The protein below binds the small molecule below.
Small molecule (SMILES): NCCSc1ncn[nH]1

Sequence of chain 2.A:
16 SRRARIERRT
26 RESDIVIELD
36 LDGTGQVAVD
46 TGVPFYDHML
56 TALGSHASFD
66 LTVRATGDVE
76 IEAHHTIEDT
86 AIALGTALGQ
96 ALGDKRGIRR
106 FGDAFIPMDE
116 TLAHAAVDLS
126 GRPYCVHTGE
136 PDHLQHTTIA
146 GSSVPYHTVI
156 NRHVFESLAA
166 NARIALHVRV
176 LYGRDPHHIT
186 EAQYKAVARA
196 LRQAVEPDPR

Binding-site contacts:
Ligand atom C3 contacts residue HIS80 of chain 21.A at 4.0 Å.
Ligand atom C4 contacts residue HIS182 of chain 5.A at 3.4 Å.
Ligand atom N1 contacts residue GLU27 of chain 21.A at 3.7 Å.
Ligand atom N4 contacts residue MET113 of chain 5.A at 3.2 Å.
Ligand atom C2 contacts residue ARG127 of chain 2.A at 3.5 Å.
Ligand atom C4 contacts residue MN1 of chain 5.C at 3.3 Å.
Ligand atom N4 contacts residue HIS80 of chain 21.A at 3.3 Å (h-bond).
Ligand atom S1 contacts residue MN1 of chain 21.B at 3.8 Å.
Ligand atom C3 contacts residue MET113 of chain 5.A at 3.4 Å (hydrophobic).
Ligand atom N3 contacts residue GLU186 of chain 5.A at 3.1 Å (salt-bridge).
Ligand atom C4 contacts residue GLU83 of chain 21.A at 4.2 Å.
Ligand atom C4 contacts residue HIS183 of chain 5.A at 3.7 Å.
Ligand atom N4 contacts residue GLU186 of chain 5.A at 3.8 Å.
Ligand atom S1 contacts residue ARG127 of chain 2.A at 3.5 Å.
Ligand atom N2 contacts residue HIS80 of chain 21.A at 4.1 Å.
Ligand atom S1 contacts residue GLU83 of chain 21.A at 3.5 Å (salt-bridge).
Ligand atom N2 contacts residue MN1 of chain 21.B at 2.2 Å.
Ligand atom C4 contacts residue MN1 of chain 21.B at 3.2 Å.
Ligand atom C4 contacts residue GLU186 of chain 5.A at 4.0 Å.
Ligand atom N2 contacts residue HIS183 of chain 5.A at 3.4 Å (h-bond).
Ligand atom N1 contacts residue HIS80 of chain 21.A at 4.2 Å.
Ligand atom C4 contacts residue MET113 of chain 5.A at 3.6 Å (hydrophobic).
Ligand atom N2 contacts residue GLU83 of chain 21.A at 3.2 Å (salt-bridge).
Ligand atom N2 contacts residue MN1 of chain 5.C at 4.3 Å.
Ligand atom N3 contacts residue MN1 of chain 5.C at 2.2 Å.
Ligand atom C1 contacts residue GLU27 of chain 21.A at 4.1 Å.
Ligand atom N2 contacts residue MET113 of chain 5.A at 3.6 Å.
Ligand atom C3 contacts residue HIS79 of chain 21.A at 4.2 Å.
Ligand atom C3 contacts residue MN1 of chain 21.B at 3.2 Å.
Ligand atom C3 contacts residue GLU83 of chain 21.A at 3.6 Å.
Ligand atom C4 contacts residue HIS80 of chain 21.A at 3.6 Å.
Ligand atom N2 contacts residue HIS79 of chain 21.A at 3.0 Å (h-bond).
Ligand atom N1 contacts residue ASP84 of chain 21.A at 4.2 Å.
Ligand atom N3 contacts residue HIS80 of chain 21.A at 2.9 Å (h-bond).
Ligand atom N3 contacts residue HIS182 of chain 5.A at 3.2 Å (h-bond).
Ligand atom N3 contacts residue MET113 of chain 5.A at 3.4 Å.
Ligand atom C3 contacts residue MN1 of chain 5.C at 4.2 Å.
Ligand atom N4 contacts residue MN1 of chain 5.C at 3.0 Å.
Ligand atom C4 contacts residue HIS79 of chain 21.A at 3.1 Å.
Ligand atom S1 contacts residue MET113 of chain 5.A at 4.3 Å.

Sequence of chain 21.A:
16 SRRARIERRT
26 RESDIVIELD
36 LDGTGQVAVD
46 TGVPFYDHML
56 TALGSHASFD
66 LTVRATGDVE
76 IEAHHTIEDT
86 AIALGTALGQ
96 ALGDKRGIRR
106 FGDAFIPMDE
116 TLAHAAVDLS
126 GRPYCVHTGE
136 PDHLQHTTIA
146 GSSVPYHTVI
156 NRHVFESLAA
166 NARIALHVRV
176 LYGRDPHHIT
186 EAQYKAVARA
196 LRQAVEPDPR

Sequence of chain 5.A:
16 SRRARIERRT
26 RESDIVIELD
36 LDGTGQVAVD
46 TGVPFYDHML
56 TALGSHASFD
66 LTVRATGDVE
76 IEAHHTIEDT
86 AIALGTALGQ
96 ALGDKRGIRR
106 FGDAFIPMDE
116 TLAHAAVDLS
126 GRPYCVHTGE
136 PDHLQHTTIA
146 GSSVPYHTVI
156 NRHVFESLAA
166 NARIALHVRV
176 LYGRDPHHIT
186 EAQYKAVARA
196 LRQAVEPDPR